The small molecule below binds the protein below.
Small molecule (SMILES): CN(C)Cc1[nH]c2ccccc2c1[C@H]1NC(=O)c2ccc(O)cc21

Binding-site contacts:
Ligand atom C14 contacts residue SER40 of chain 1.A at 4.0 Å.
Ligand atom N13 contacts residue SER40 of chain 1.A at 3.1 Å (h-bond).
Ligand atom C3 contacts residue TYR72 of chain 1.A at 4.0 Å (hydrophobic).
Ligand atom C2 contacts residue TYR72 of chain 1.A at 3.5 Å (hydrophobic).
Ligand atom C4 contacts residue GLU38 of chain 1.A at 3.6 Å.
Ligand atom N21 contacts residue ASP55 of chain 1.A at 2.9 Å (salt-bridge).
Ligand atom C14 contacts residue LEU57 of chain 1.A at 3.9 Å (hydrophobic).
Ligand atom C19 contacts residue TYR72 of chain 1.A at 3.9 Å (hydrophobic).
Ligand atom C9 contacts residue THR75 of chain 1.A at 3.5 Å.
Ligand atom C3 contacts residue LEU57 of chain 1.A at 4.0 Å (hydrophobic).
Ligand atom C12 contacts residue ASP55 of chain 1.A at 3.9 Å.
Ligand atom C23 contacts residue ARG42 of chain 1.A at 3.8 Å.
Ligand atom C14 contacts residue ASP55 of chain 1.A at 4.0 Å.
Ligand atom C17 contacts residue ASP55 of chain 1.A at 3.5 Å.
Ligand atom N13 contacts residue ASP55 of chain 1.A at 3.0 Å (salt-bridge).
Ligand atom C12 contacts residue SER40 of chain 1.A at 3.5 Å.
Ligand atom C16 contacts residue THR75 of chain 1.A at 3.7 Å.
Ligand atom O10 contacts residue THR75 of chain 1.A at 2.5 Å (h-bond).
Ligand atom C18 contacts residue LEU57 of chain 1.A at 3.9 Å (hydrophobic).
Ligand atom C18 contacts residue LYS6 of chain 1.A at 3.8 Å.
Ligand atom C4 contacts residue LEU57 of chain 1.A at 3.7 Å (hydrophobic).
Ligand atom O22 contacts residue GLU38 of chain 1.A at 2.5 Å (salt-bridge).
Ligand atom C20 contacts residue ASP55 of chain 1.A at 3.8 Å.
Ligand atom C17 contacts residue LEU7 of chain 1.A at 3.6 Å (hydrophobic).
Ligand atom C23 contacts residue ASP55 of chain 1.A at 3.5 Å.
Ligand atom C24 contacts residue ASP55 of chain 1.A at 3.4 Å.
Ligand atom C24 contacts residue LYS6 of chain 1.A at 3.8 Å.
Ligand atom C18 contacts residue LEU7 of chain 1.A at 3.6 Å (hydrophobic).
Ligand atom C3 contacts residue GLU38 of chain 1.A at 3.5 Å.
Ligand atom C19 contacts residue VAL8 of chain 1.A at 3.6 Å (hydrophobic).
Ligand atom C17 contacts residue LYS6 of chain 1.A at 4.0 Å.
Ligand atom O22 contacts residue LEU57 of chain 1.A at 4.0 Å.
Ligand atom C1 contacts residue TYR72 of chain 1.A at 3.6 Å (hydrophobic).
Ligand atom C1 contacts residue GLN71 of chain 1.A at 3.8 Å.
Ligand atom C18 contacts residue VAL8 of chain 1.A at 3.5 Å (hydrophobic).
Ligand atom C19 contacts residue GLY76 of chain 1.A at 3.7 Å.
Ligand atom C17 contacts residue LEU57 of chain 1.A at 3.6 Å (hydrophobic).
Ligand atom C19 contacts residue THR75 of chain 1.A at 4.0 Å.
Ligand atom N8 contacts residue THR75 of chain 1.A at 3.9 Å.
Ligand atom C20 contacts residue SER40 of chain 1.A at 3.5 Å.

Sequence of chain 1.A:
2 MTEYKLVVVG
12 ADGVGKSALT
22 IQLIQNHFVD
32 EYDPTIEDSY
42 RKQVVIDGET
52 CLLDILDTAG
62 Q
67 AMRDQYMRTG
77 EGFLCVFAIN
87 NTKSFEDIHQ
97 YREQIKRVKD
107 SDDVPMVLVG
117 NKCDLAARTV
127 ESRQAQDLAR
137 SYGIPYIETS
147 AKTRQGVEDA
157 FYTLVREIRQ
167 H